Binding-site contacts:
Ligand atom C26 contacts residue ALA155 of chain 1.A at 3.2 Å (hydrophobic).
Ligand atom C26 contacts residue ASP156 of chain 1.A at 3.5 Å.
Ligand atom C16 contacts residue GLU93 of chain 1.A at 3.0 Å.
Ligand atom O01 contacts residue GLY22 of chain 1.A at 3.4 Å.
Ligand atom C16 contacts residue LEU145 of chain 1.A at 3.9 Å (hydrophobic).
Ligand atom C14 contacts residue LEU21 of chain 1.A at 3.8 Å (hydrophobic).
Ligand atom C23 contacts residue GLN67 of chain 1.A at 3.6 Å.
Ligand atom C05 contacts residue GLY24 of chain 1.A at 3.9 Å.
Ligand atom C07 contacts residue LYS44 of chain 1.A at 3.3 Å.
Ligand atom C02 contacts residue VAL29 of chain 1.A at 3.9 Å (hydrophobic).
Ligand atom C22 contacts residue LEU92 of chain 1.A at 3.9 Å (hydrophobic).
Ligand atom C20 contacts residue LEU92 of chain 1.A at 3.8 Å (hydrophobic).
Ligand atom C24 contacts residue LEU78 of chain 1.A at 3.9 Å (hydrophobic).
Ligand atom C25 contacts residue ALA155 of chain 1.A at 3.4 Å (hydrophobic).
Ligand atom C21 contacts residue LEU92 of chain 1.A at 3.3 Å (hydrophobic).
Ligand atom C16 contacts residue LEU76 of chain 1.A at 4.0 Å (hydrophobic).
Ligand atom C07 contacts residue GLY24 of chain 1.A at 3.7 Å.
Ligand atom C10 contacts residue VAL29 of chain 1.A at 3.7 Å (hydrophobic).
Ligand atom C14 contacts residue TYR94 of chain 1.A at 4.0 Å (hydrophobic).
Ligand atom C08 contacts residue VAL29 of chain 1.A at 3.9 Å (hydrophobic).
Ligand atom N15 contacts residue GLU93 of chain 1.A at 3.5 Å (salt-bridge).
Ligand atom C21 contacts residue PHE157 of chain 1.A at 3.9 Å (hydrophobic).
Ligand atom C17 contacts residue LEU145 of chain 1.A at 3.6 Å (hydrophobic).
Ligand atom C25 contacts residue ASP156 of chain 1.A at 3.3 Å.
Ligand atom C13 contacts residue LEU145 of chain 1.A at 3.9 Å (hydrophobic).
Ligand atom O06 contacts residue GLY24 of chain 1.A at 4.0 Å.
Ligand atom C11 contacts residue VAL29 of chain 1.A at 3.8 Å (hydrophobic).
Ligand atom C12 contacts residue LEU145 of chain 1.A at 3.7 Å (hydrophobic).
Ligand atom O06 contacts residue LYS44 of chain 1.A at 3.2 Å (salt-bridge).
Ligand atom C16 contacts residue ALA42 of chain 1.A at 3.6 Å (hydrophobic).
Ligand atom N15 contacts residue ALA95 of chain 1.A at 2.9 Å (h-bond).
Ligand atom C24 contacts residue GLN67 of chain 1.A at 3.1 Å.
Ligand atom S09 contacts residue VAL29 of chain 1.A at 3.8 Å.
Ligand atom C17 contacts residue ALA42 of chain 1.A at 4.0 Å (hydrophobic).
Ligand atom C14 contacts residue ALA95 of chain 1.A at 3.4 Å (hydrophobic).
Ligand atom C16 contacts residue ALA95 of chain 1.A at 3.9 Å (hydrophobic).
Ligand atom C13 contacts residue LEU21 of chain 1.A at 3.8 Å (hydrophobic).
Ligand atom C20 contacts residue PHE157 of chain 1.A at 3.9 Å (hydrophobic).
Ligand atom N15 contacts residue TYR94 of chain 1.A at 3.5 Å.
Ligand atom C23 contacts residue LEU92 of chain 1.A at 3.8 Å (hydrophobic).

This small molecule binds to this protein.
Small molecule (SMILES): CCc1ccc(/N=C2\S/C(=C\c3ccncc3)C(=O)N2CCOC)cc1

Sequence of chain 1.A:
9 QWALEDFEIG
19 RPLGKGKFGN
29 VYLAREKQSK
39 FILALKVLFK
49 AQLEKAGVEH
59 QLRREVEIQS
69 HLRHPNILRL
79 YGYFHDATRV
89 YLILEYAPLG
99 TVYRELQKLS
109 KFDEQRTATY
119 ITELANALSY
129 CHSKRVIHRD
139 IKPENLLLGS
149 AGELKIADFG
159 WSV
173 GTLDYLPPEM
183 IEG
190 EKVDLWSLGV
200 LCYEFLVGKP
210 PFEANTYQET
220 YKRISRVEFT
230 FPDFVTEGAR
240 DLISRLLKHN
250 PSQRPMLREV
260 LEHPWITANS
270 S